Binding-site contacts:
Ligand atom O1A contacts residue THR564 of chain 1.A at 3.1 Å (h-bond).
Ligand atom O2B contacts residue ARG674 of chain 1.RA at 2.8 Å (salt-bridge).
Ligand atom S1G contacts residue GLU617 of chain 1.A at 3.6 Å (salt-bridge).
Ligand atom O2G contacts residue THR564 of chain 1.A at 2.3 Å (h-bond).
Ligand atom PB contacts residue ARG671 of chain 1.RA at 3.5 Å.
Ligand atom C6 contacts residue ASP517 of chain 1.A at 3.4 Å.
Ligand atom O4' contacts residue ALA722 of chain 1.A at 3.5 Å.
Ligand atom PB contacts residue ARG674 of chain 1.RA at 3.3 Å.
Ligand atom O5' contacts residue ARG671 of chain 1.RA at 3.5 Å (salt-bridge).
Ligand atom O4' contacts residue LEU565 of chain 1.A at 3.6 Å.
Ligand atom N1 contacts residue ILE692 of chain 1.A at 3.7 Å.
Ligand atom O2B contacts residue ARG671 of chain 1.RA at 3.1 Å (salt-bridge).
Ligand atom O5' contacts residue CYS561 of chain 1.A at 3.6 Å.
Ligand atom S1G contacts residue ASP645 of chain 1.RA at 3.5 Å (salt-bridge).
Ligand atom PA contacts residue CYS561 of chain 1.A at 3.3 Å.
Ligand atom N6 contacts residue GLY519 of chain 1.A at 3.1 Å (h-bond).
Ligand atom C1' contacts residue ALA722 of chain 1.A at 3.6 Å (hydrophobic).
Ligand atom O1A contacts residue SER562 of chain 1.A at 3.3 Å (h-bond).
Ligand atom C5' contacts residue LEU565 of chain 1.A at 3.6 Å (hydrophobic).
Ligand atom N6 contacts residue ILE518 of chain 1.A at 3.3 Å.
Ligand atom C2 contacts residue GLY721 of chain 1.A at 3.5 Å.
Ligand atom O3' contacts residue ARG671 of chain 1.RA at 3.2 Å (salt-bridge).
Ligand atom O3G contacts residue ASP616 of chain 1.A at 3.7 Å.
Ligand atom O1B contacts residue LYS563 of chain 1.A at 3.6 Å.
Ligand atom PG contacts residue THR564 of chain 1.A at 3.5 Å.
Ligand atom O3G contacts residue THR564 of chain 1.A at 3.3 Å.
Ligand atom O2A contacts residue CYS561 of chain 1.A at 2.2 Å (h-bond).
Ligand atom N7 contacts residue ASP517 of chain 1.A at 3.5 Å (salt-bridge).
Ligand atom N3 contacts residue ALA722 of chain 1.A at 3.3 Å (h-bond).
Ligand atom N6 contacts residue ASP517 of chain 1.A at 2.3 Å (salt-bridge).
Ligand atom N3 contacts residue GLY721 of chain 1.A at 3.4 Å.
Ligand atom O1A contacts residue LEU565 of chain 1.A at 3.3 Å.
Ligand atom O3A contacts residue ARG671 of chain 1.RA at 2.7 Å (salt-bridge).
Ligand atom O3B contacts residue ARG674 of chain 1.RA at 2.7 Å (salt-bridge).
Ligand atom C5' contacts residue ARG671 of chain 1.RA at 3.3 Å.
Ligand atom C4' contacts residue ARG671 of chain 1.RA at 3.4 Å.
Ligand atom C8 contacts residue LEU565 of chain 1.A at 3.6 Å (hydrophobic).
Ligand atom C4 contacts residue LEU565 of chain 1.A at 3.7 Å (hydrophobic).
Ligand atom N9 contacts residue LEU565 of chain 1.A at 3.5 Å.
Ligand atom S1G contacts residue ASP616 of chain 1.A at 3.2 Å (salt-bridge).

Sequence of chain 1.RA:
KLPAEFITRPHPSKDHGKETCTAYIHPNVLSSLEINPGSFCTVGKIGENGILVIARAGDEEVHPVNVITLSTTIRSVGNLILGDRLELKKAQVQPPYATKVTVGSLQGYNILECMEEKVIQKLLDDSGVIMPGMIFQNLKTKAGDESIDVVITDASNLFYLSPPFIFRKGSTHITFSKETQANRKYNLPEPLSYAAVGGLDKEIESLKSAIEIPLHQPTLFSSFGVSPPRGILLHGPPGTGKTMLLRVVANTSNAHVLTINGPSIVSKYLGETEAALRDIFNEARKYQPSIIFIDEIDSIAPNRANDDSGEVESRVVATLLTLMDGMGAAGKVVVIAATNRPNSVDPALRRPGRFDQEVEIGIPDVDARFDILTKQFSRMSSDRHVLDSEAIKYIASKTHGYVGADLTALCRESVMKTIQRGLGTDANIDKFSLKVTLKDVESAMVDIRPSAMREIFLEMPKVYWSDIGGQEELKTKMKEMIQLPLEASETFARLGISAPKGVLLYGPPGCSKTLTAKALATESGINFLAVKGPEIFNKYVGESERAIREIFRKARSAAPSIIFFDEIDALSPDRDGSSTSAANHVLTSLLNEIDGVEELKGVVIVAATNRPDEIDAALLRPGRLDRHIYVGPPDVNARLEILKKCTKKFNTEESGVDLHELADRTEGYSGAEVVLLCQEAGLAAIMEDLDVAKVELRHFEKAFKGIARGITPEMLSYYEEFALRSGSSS

Sequence of chain 1.A:
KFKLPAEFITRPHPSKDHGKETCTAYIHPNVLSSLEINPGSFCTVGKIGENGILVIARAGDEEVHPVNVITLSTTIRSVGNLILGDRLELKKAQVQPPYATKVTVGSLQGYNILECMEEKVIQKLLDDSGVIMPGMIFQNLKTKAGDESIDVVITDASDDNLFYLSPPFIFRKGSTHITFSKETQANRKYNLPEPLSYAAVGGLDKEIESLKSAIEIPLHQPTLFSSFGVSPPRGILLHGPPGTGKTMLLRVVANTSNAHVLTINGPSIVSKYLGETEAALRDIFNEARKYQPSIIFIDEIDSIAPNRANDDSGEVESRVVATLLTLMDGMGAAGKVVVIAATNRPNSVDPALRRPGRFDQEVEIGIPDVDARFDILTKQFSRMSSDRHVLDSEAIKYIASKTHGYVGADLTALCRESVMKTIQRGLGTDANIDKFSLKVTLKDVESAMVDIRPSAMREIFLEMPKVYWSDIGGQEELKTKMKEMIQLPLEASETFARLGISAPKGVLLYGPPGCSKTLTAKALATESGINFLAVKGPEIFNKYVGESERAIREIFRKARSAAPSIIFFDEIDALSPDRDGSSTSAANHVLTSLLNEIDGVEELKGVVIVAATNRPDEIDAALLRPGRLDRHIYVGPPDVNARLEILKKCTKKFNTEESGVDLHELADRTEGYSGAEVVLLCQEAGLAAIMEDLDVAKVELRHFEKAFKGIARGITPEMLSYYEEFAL

The protein below binds the small molecule below.
Small molecule (SMILES): Nc1ncnc2c1ncn2[C@@H]1O[C@H](COP(=O)(O)OP(=O)(O)OP(O)(O)=S)[C@@H](O)[C@H]1O